Sequence of chain 53.F:
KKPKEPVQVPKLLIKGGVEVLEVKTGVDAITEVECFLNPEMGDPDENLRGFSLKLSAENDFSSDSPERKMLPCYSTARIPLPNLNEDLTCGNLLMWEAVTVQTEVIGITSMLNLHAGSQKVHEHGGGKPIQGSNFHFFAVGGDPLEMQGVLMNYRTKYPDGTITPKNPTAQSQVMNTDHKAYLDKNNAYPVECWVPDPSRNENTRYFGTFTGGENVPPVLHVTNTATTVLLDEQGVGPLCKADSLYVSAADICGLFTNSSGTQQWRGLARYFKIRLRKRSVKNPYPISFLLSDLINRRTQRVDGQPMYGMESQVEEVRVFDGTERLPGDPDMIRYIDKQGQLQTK

Sequence of chain 52.F:
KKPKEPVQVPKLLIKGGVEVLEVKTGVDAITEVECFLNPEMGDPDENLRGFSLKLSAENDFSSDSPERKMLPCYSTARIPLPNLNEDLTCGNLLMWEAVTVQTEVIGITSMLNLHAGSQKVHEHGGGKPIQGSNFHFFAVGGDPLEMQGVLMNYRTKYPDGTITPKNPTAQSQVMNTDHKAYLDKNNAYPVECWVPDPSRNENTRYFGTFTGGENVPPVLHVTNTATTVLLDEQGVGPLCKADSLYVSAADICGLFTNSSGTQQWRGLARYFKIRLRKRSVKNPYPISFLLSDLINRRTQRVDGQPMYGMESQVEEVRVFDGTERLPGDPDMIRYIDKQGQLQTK

Sequence of chain 54.F:
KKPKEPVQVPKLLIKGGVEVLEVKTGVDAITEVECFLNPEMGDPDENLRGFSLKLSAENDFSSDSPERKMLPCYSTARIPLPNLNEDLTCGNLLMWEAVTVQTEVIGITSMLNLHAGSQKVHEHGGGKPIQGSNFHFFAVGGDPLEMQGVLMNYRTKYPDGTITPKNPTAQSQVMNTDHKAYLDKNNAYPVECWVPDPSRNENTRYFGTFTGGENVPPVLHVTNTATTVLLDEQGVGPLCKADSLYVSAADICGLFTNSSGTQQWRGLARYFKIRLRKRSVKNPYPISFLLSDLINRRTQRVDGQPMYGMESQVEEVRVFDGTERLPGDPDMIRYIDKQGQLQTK

The protein below binds the small molecule below.
Small molecule (SMILES): CC(=O)N[C@H]1[C@H]([C@H](O)[C@H](O)CO)O[C@@](O[C@H](CO)[C@@H](O)[C@@H]2O[C@@H](C(=O)O)C[C@H](O)[C@H]2NC(C)=O)(C(=O)O)C[C@@H]1O

Binding-site contacts:
Ligand atom C11 contacts residue PHE75 of chain 52.F at 3.5 Å (hydrophobic).
Ligand atom O8 contacts residue THR276 of chain 53.F at 3.9 Å.
Ligand atom O7 contacts residue LEU62 of chain 53.F at 3.9 Å.
Ligand atom N5 contacts residue ASN272 of chain 53.F at 3.2 Å (h-bond).
Ligand atom O8 contacts residue GLN278 of chain 53.F at 3.5 Å (h-bond).
Ligand atom C7 contacts residue GLN278 of chain 53.F at 3.9 Å.
Ligand atom C1 contacts residue THR276 of chain 53.F at 3.1 Å.
Ligand atom O1A contacts residue THR276 of chain 53.F at 3.3 Å (h-bond).
Ligand atom C10 contacts residue LEU62 of chain 53.F at 3.6 Å (hydrophobic).
Ligand atom O8 contacts residue ASN272 of chain 53.F at 3.3 Å (h-bond).
Ligand atom N5 contacts residue GLN278 of chain 53.F at 3.9 Å.
Ligand atom C11 contacts residue HIS138 of chain 54.F at 3.1 Å.
Ligand atom O9 contacts residue LEU67 of chain 53.F at 2.3 Å.
Ligand atom O1B contacts residue ASN272 of chain 53.F at 3.4 Å (h-bond).
Ligand atom O1A contacts residue SER274 of chain 53.F at 3.8 Å.
Ligand atom C1 contacts residue ASN272 of chain 53.F at 3.9 Å.
Ligand atom O4 contacts residue ASP74 of chain 52.F at 4.0 Å.
Ligand atom O1B contacts residue LYS68 of chain 53.F at 3.0 Å (salt-bridge).
Ligand atom C11 contacts residue PHE270 of chain 53.F at 3.9 Å (hydrophobic).
Ligand atom C11 contacts residue PHE65 of chain 53.F at 4.0 Å (hydrophobic).
Ligand atom O10 contacts residue PHE75 of chain 52.F at 3.9 Å.
Ligand atom C11 contacts residue THR276 of chain 53.F at 3.2 Å.
Ligand atom C10 contacts residue GLN278 of chain 53.F at 4.1 Å.
Ligand atom C9 contacts residue LEU67 of chain 53.F at 3.4 Å (hydrophobic).
Ligand atom O9 contacts residue GLN278 of chain 53.F at 4.1 Å.
Ligand atom O1B contacts residue THR276 of chain 53.F at 2.4 Å (h-bond).
Ligand atom O10 contacts residue LEU62 of chain 53.F at 3.2 Å.
Ligand atom O9 contacts residue LYS68 of chain 53.F at 2.5 Å (salt-bridge).
Ligand atom C9 contacts residue GLN278 of chain 53.F at 3.3 Å.
Ligand atom C6 contacts residue ASN272 of chain 53.F at 3.6 Å.
Ligand atom C11 contacts residue ASN272 of chain 53.F at 3.6 Å.
Ligand atom C8 contacts residue GLN278 of chain 53.F at 3.7 Å.
Ligand atom C9 contacts residue LYS68 of chain 53.F at 3.6 Å.
Ligand atom C11 contacts residue GLN278 of chain 53.F at 3.5 Å.
Ligand atom C8 contacts residue LYS68 of chain 53.F at 3.5 Å.
Ligand atom O8 contacts residue LYS68 of chain 53.F at 3.1 Å.
Ligand atom C10 contacts residue ASN272 of chain 53.F at 3.9 Å.
Ligand atom C11 contacts residue LEU62 of chain 53.F at 3.9 Å (hydrophobic).
Ligand atom O1A contacts residue ASN272 of chain 53.F at 4.1 Å.
Ligand atom C6 contacts residue LYS68 of chain 53.F at 4.0 Å.